Sequence of chain 1.B:
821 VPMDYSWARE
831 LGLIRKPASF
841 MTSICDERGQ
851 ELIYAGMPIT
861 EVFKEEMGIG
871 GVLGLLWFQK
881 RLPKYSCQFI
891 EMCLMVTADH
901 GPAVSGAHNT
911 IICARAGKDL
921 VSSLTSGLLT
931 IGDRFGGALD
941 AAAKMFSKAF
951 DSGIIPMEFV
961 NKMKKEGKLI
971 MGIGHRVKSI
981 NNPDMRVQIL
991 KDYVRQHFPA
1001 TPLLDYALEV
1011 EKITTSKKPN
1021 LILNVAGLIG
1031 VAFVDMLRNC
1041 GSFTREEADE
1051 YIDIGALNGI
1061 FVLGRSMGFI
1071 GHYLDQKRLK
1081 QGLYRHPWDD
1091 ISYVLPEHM

Binding-site contacts:
Ligand atom N4 contacts residue ILE970 of chain 1.B at 3.3 Å (h-bond).
Ligand atom N4 contacts residue ACO1 of chain 1.G at 3.5 Å (h-bond).
Ligand atom O7 contacts residue LEU1021 of chain 1.B at 3.2 Å.
Ligand atom O12 contacts residue ARG576 of chain 1.D at 2.8 Å (salt-bridge).
Ligand atom C20 contacts residue ALA624 of chain 1.D at 3.3 Å (hydrophobic).
Ligand atom C22 contacts residue PO41 of chain 1.O at 3.5 Å.
Ligand atom O11 contacts residue LYS1017 of chain 1.B at 3.0 Å (salt-bridge).
Ligand atom O18 contacts residue THR348 of chain 1.D at 3.1 Å (h-bond).
Ligand atom O15 contacts residue GLY309 of chain 1.D at 3.3 Å (h-bond).
Ligand atom C21 contacts residue PO41 of chain 1.O at 3.4 Å.
Ligand atom O17 contacts residue ALA280 of chain 1.D at 3.6 Å (h-bond).
Ligand atom C10 contacts residue LEU969 of chain 1.B at 3.3 Å (hydrophobic).
Ligand atom O18 contacts residue ASN346 of chain 1.D at 3.0 Å (h-bond).
Ligand atom O10 contacts residue SER577 of chain 1.D at 2.7 Å (h-bond).
Ligand atom O8 contacts residue PHE533 of chain 1.D at 3.6 Å.
Ligand atom N4 contacts residue ILE973 of chain 1.B at 2.9 Å (h-bond).
Ligand atom O17 contacts residue ARG379 of chain 1.D at 3.5 Å (salt-bridge).
Ligand atom O16 contacts residue ALA280 of chain 1.D at 3.4 Å.
Ligand atom S contacts residue PHE347 of chain 1.D at 3.6 Å.
Ligand atom O12 contacts residue SER574 of chain 1.D at 2.5 Å (h-bond).
Ligand atom C19 contacts residue GLU599 of chain 1.D at 3.3 Å.
Ligand atom C11 contacts residue LEU969 of chain 1.B at 3.5 Å (hydrophobic).
Ligand atom O11 contacts residue LYS964 of chain 1.B at 3.0 Å (salt-bridge).
Ligand atom C11 contacts residue LEU1021 of chain 1.B at 3.5 Å (hydrophobic).
Ligand atom N3 contacts residue ILE970 of chain 1.B at 3.2 Å (h-bond).
Ligand atom O11 contacts residue ARG576 of chain 1.D at 3.4 Å (salt-bridge).
Ligand atom O14 contacts residue GLY309 of chain 1.D at 3.4 Å.
Ligand atom O20 contacts residue GLY309 of chain 1.D at 3.4 Å (h-bond).
Ligand atom O20 contacts residue THR348 of chain 1.D at 3.0 Å (h-bond).
Ligand atom N6 contacts residue ILE597 of chain 1.D at 3.2 Å (h-bond).
Ligand atom O19 contacts residue ALA345 of chain 1.D at 3.4 Å.
Ligand atom O19 contacts residue ASN346 of chain 1.D at 2.8 Å (h-bond).
Ligand atom C17 contacts residue ILE597 of chain 1.D at 3.2 Å (hydrophobic).
Ligand atom C18 contacts residue ILE597 of chain 1.D at 3.5 Å (hydrophobic).
Ligand atom O16 contacts residue THR348 of chain 1.D at 2.9 Å (h-bond).
Ligand atom C3 contacts residue PHE572 of chain 1.D at 3.5 Å (hydrophobic).
Ligand atom O16 contacts residue ARG379 of chain 1.D at 3.3 Å (salt-bridge).
Ligand atom N contacts residue LEU1021 of chain 1.B at 3.5 Å.
Ligand atom O18 contacts residue PHE347 of chain 1.D at 3.0 Å (h-bond).
Ligand atom C26 contacts residue ASN346 of chain 1.D at 3.3 Å.

Sequence of chain 1.D:
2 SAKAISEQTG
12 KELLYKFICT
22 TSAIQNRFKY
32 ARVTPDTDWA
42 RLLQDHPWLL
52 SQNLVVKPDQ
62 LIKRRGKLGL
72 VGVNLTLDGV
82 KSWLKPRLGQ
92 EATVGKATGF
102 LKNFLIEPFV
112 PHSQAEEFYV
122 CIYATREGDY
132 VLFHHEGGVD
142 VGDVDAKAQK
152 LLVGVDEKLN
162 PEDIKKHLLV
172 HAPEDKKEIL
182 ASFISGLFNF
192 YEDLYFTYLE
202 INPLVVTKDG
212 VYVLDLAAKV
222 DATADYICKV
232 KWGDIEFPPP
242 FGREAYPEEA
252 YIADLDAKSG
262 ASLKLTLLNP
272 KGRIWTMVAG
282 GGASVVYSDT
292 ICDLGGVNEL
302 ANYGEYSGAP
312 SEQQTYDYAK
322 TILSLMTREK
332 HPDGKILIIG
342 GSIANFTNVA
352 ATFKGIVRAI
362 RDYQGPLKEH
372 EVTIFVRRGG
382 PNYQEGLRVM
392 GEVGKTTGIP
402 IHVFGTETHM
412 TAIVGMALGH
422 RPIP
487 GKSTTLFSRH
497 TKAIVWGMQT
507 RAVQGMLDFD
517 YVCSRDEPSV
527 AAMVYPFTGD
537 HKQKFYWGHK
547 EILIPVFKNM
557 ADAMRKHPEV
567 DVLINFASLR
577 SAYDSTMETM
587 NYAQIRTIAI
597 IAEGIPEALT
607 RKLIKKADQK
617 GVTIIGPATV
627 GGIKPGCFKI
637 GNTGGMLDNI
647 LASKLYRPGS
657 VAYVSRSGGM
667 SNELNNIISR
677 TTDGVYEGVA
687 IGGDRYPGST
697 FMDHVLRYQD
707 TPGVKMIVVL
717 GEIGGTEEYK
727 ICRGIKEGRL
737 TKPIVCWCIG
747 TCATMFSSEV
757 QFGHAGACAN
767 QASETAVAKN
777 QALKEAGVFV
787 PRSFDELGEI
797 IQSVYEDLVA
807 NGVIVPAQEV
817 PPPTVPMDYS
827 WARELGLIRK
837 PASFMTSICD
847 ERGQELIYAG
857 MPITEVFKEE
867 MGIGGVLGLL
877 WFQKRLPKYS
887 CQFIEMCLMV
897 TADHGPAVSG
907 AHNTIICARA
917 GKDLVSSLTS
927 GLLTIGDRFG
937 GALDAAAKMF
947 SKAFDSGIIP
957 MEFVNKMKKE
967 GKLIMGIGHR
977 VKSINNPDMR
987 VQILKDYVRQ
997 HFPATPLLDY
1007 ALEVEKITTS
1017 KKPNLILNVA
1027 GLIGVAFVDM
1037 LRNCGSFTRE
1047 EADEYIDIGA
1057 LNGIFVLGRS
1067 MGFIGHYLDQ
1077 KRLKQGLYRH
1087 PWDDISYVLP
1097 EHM

This small molecule binds to this protein.
Small molecule (SMILES): CC(C)(COP(=O)(O)OP(=O)(O)OC[C@H]1O[C@@H](n2cnc3c(N)ncnc32)[C@H](O)[C@@H]1OP(=O)(O)O)[C@@H](O)C(=O)NCCC(=O)NCCSC(=O)C[C@@](O)(CC(=O)O)C(=O)O